A small-molecule ligand and the protein it binds are described below.
Small molecule (SMILES): CC[C@H](C)[C@H](N)C(=O)O

Binding-site contacts:
Ligand atom C contacts residue GLY40 of chain 1.B at 4.3 Å.
Ligand atom OXT contacts residue GLY40 of chain 1.B at 3.9 Å.
Ligand atom O contacts residue GLY40 of chain 1.B at 3.7 Å.
Ligand atom CB contacts residue TYR41 of chain 1.B at 4.0 Å (hydrophobic).
Ligand atom CG2 contacts residue TYR65 of chain 1.B at 3.7 Å (hydrophobic).
Ligand atom OXT contacts residue TYR41 of chain 1.B at 4.0 Å.
Ligand atom O contacts residue TYR41 of chain 1.B at 3.5 Å (h-bond).
Ligand atom CD1 contacts residue TYR41 of chain 1.B at 4.4 Å (hydrophobic).
Ligand atom OXT contacts residue GLY39 of chain 1.B at 3.8 Å.
Ligand atom C contacts residue TYR41 of chain 1.B at 4.1 Å (hydrophobic).
Ligand atom C contacts residue ASP42 of chain 1.B at 4.0 Å.
Ligand atom CG2 contacts residue TYR41 of chain 1.B at 3.9 Å (hydrophobic).
Ligand atom N contacts residue ASP42 of chain 1.B at 4.4 Å.
Ligand atom C contacts residue GLY39 of chain 1.B at 3.8 Å.
Ligand atom O contacts residue ASP42 of chain 1.B at 2.9 Å (salt-bridge).
Ligand atom O contacts residue GLY39 of chain 1.B at 3.2 Å.
Ligand atom CD1 contacts residue TYR65 of chain 1.B at 3.9 Å (hydrophobic).

Sequence of chain 1.B:
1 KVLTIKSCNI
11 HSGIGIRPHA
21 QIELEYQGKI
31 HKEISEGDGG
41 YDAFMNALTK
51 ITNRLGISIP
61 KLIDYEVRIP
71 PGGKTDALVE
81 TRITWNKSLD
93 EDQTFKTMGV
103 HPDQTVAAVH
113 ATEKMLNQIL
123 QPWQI